This protein binds this small molecule.
Small molecule (SMILES): CC(=O)N[C@H]1[C@H](O[C@H]2[C@H](O)[C@@H](NC(C)=O)CO[C@@H]2CO[C@@H]2O[C@@H](C)[C@@H](O)[C@@H](O)[C@@H]2O)O[C@H](CO)[C@@H](O)[C@@H]1O

Sequence of chain 1.A:
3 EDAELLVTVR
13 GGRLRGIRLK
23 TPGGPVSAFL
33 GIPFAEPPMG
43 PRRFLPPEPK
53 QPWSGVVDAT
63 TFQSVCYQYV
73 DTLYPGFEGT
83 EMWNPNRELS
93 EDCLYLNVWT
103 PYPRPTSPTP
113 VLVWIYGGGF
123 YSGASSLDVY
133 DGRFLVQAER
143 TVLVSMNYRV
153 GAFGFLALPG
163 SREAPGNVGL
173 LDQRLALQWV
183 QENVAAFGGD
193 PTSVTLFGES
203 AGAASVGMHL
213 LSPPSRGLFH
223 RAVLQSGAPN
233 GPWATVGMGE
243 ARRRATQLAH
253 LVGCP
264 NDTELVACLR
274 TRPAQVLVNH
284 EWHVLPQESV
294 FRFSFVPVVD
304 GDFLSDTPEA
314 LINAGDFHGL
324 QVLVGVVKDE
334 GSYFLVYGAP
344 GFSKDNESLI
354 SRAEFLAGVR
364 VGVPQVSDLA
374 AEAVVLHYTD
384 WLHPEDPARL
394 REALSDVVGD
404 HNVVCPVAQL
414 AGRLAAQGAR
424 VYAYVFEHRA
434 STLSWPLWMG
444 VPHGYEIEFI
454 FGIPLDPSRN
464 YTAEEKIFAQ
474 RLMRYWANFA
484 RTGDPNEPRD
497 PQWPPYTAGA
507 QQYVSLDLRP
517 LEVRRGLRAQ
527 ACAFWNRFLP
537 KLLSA

Binding-site contacts:
Ligand atom C3 contacts residue GLY344 of chain 1.A at 4.2 Å.
Ligand atom C6 contacts residue SER346 of chain 1.A at 3.8 Å.
Ligand atom C3 contacts residue ASN349 of chain 1.A at 3.9 Å.
Ligand atom O4 contacts residue GLY344 of chain 1.A at 4.1 Å.
Ligand atom C7 contacts residue GLY344 of chain 1.A at 3.6 Å.
Ligand atom N2 contacts residue GLY344 of chain 1.A at 4.3 Å.
Ligand atom C5 contacts residue ASN349 of chain 1.A at 4.2 Å.
Ligand atom C8 contacts residue ALA342 of chain 1.A at 4.1 Å (hydrophobic).
Ligand atom C8 contacts residue PRO343 of chain 1.A at 4.4 Å (hydrophobic).
Ligand atom C6 contacts residue ASN349 of chain 1.A at 3.9 Å.
Ligand atom O5 contacts residue ASN349 of chain 1.A at 2.3 Å (h-bond).
Ligand atom C7 contacts residue ASN349 of chain 1.A at 3.5 Å.
Ligand atom C5 contacts residue PHE345 of chain 1.A at 4.3 Å (hydrophobic).
Ligand atom C1 contacts residue GLY344 of chain 1.A at 4.0 Å.
Ligand atom O5 contacts residue SER346 of chain 1.A at 3.6 Å.
Ligand atom C1 contacts residue SER346 of chain 1.A at 4.2 Å.
Ligand atom O7 contacts residue GLY344 of chain 1.A at 2.9 Å (h-bond).
Ligand atom C2 contacts residue ASN349 of chain 1.A at 2.6 Å.
Ligand atom C8 contacts residue PHE345 of chain 1.A at 3.8 Å (hydrophobic).
Ligand atom C6 contacts residue PHE345 of chain 1.A at 4.0 Å (hydrophobic).
Ligand atom O7 contacts residue PRO343 of chain 1.A at 3.4 Å.
Ligand atom C4 contacts residue ASN349 of chain 1.A at 4.3 Å.
Ligand atom O5 contacts residue SER346 of chain 1.A at 3.8 Å.
Ligand atom C7 contacts residue PRO343 of chain 1.A at 4.3 Å (hydrophobic).
Ligand atom O7 contacts residue ASN349 of chain 1.A at 3.8 Å.
Ligand atom C8 contacts residue GLY344 of chain 1.A at 3.7 Å.
Ligand atom C2 contacts residue GLY344 of chain 1.A at 4.4 Å.
Ligand atom C6 contacts residue ASP348 of chain 1.A at 3.9 Å.
Ligand atom C1 contacts residue ASN349 of chain 1.A at 1.5 Å.
Ligand atom C6 contacts residue SER346 of chain 1.A at 4.1 Å.
Ligand atom C5 contacts residue ASN349 of chain 1.A at 3.6 Å.
Ligand atom N2 contacts residue ASN349 of chain 1.A at 3.1 Å (h-bond).
Ligand atom C8 contacts residue ASN349 of chain 1.A at 4.0 Å.
Ligand atom C5 contacts residue SER346 of chain 1.A at 4.0 Å.
Ligand atom C5 contacts residue GLY344 of chain 1.A at 4.1 Å.